Binding-site contacts:
Ligand atom O5 contacts residue ASN99 of chain 1.C at 2.4 Å (h-bond).
Ligand atom C2 contacts residue ASN99 of chain 1.C at 2.6 Å.
Ligand atom N2 contacts residue ASN99 of chain 1.C at 3.5 Å (h-bond).
Ligand atom C4 contacts residue ASN99 of chain 1.C at 4.3 Å.
Ligand atom C1 contacts residue ASN99 of chain 1.C at 1.4 Å.
Ligand atom O7 contacts residue ASN99 of chain 1.C at 2.9 Å (h-bond).
Ligand atom C5 contacts residue ASN99 of chain 1.C at 3.7 Å.
Ligand atom C7 contacts residue ASN99 of chain 1.C at 3.5 Å.
Ligand atom O3 contacts residue ASN99 of chain 1.C at 3.6 Å (h-bond).
Ligand atom C3 contacts residue ASN99 of chain 1.C at 3.6 Å.

A small-molecule ligand and the protein it binds are described below.
Small molecule (SMILES): CC(=O)N[C@@H]1[C@@H](O)[C@H](O)[C@@H](CO)O[C@H]1O

Sequence of chain 1.C:
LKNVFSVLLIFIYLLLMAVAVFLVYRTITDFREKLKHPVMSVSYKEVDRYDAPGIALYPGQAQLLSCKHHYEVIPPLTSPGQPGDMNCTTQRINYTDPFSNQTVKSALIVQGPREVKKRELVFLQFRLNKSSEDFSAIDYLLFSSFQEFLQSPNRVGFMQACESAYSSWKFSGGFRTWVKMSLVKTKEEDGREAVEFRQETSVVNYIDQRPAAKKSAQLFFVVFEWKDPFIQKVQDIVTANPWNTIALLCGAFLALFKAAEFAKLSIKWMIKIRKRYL